Sequence of chain 1.A:
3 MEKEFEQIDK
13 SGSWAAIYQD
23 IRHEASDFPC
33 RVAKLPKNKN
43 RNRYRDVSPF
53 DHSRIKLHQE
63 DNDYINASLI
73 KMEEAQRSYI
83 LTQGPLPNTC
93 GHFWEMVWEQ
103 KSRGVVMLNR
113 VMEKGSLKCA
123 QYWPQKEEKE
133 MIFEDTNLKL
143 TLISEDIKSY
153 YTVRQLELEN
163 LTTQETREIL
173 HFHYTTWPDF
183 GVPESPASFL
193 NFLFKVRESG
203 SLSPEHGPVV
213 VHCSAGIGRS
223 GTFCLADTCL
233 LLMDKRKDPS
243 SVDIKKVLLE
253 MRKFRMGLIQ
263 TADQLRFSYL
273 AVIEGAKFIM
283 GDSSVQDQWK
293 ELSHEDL

Binding-site contacts:
Ligand atom O9 contacts residue GLN266 of chain 1.A at 2.8 Å (h-bond).
Ligand atom O7 contacts residue ILE219 of chain 1.A at 3.2 Å.
Ligand atom N45 contacts residue ASP48 of chain 1.A at 2.6 Å (salt-bridge).
Ligand atom C12 contacts residue GLN262 of chain 1.A at 3.5 Å.
Ligand atom O9 contacts residue ASP181 of chain 1.A at 3.6 Å (salt-bridge).
Ligand atom O6 contacts residue ALA217 of chain 1.A at 3.0 Å (h-bond).
Ligand atom C21 contacts residue VAL49 of chain 1.A at 3.7 Å (hydrophobic).
Ligand atom O7 contacts residue GLY220 of chain 1.A at 2.8 Å (h-bond).
Ligand atom C22 contacts residue ASP48 of chain 1.A at 3.6 Å.
Ligand atom N4 contacts residue GLY220 of chain 1.A at 3.5 Å.
Ligand atom C21 contacts residue ASP48 of chain 1.A at 3.5 Å.
Ligand atom O1 contacts residue ASP48 of chain 1.A at 3.7 Å.
Ligand atom N4 contacts residue ARG221 of chain 1.A at 3.1 Å (salt-bridge).
Ligand atom C3 contacts residue ARG221 of chain 1.A at 3.7 Å.
Ligand atom O6 contacts residue CYS215 of chain 1.A at 3.4 Å (h-bond).
Ligand atom C12 contacts residue PHE182 of chain 1.A at 3.6 Å (hydrophobic).
Ligand atom C3 contacts residue PHE182 of chain 1.A at 3.5 Å (hydrophobic).
Ligand atom C3 contacts residue GLY220 of chain 1.A at 3.6 Å.
Ligand atom C11 contacts residue PHE182 of chain 1.A at 3.6 Å (hydrophobic).
Ligand atom C13 contacts residue GLN262 of chain 1.A at 3.7 Å.
Ligand atom C1 contacts residue ASP181 of chain 1.A at 2.8 Å.
Ligand atom O7 contacts residue CYS215 of chain 1.A at 3.5 Å (h-bond).
Ligand atom O9 contacts residue ARG221 of chain 1.A at 3.6 Å (salt-bridge).
Ligand atom C2 contacts residue ASP181 of chain 1.A at 3.0 Å.
Ligand atom C2 contacts residue PHE182 of chain 1.A at 3.7 Å (hydrophobic).
Ligand atom O7 contacts residue ALA217 of chain 1.A at 3.3 Å.
Ligand atom O6 contacts residue SER216 of chain 1.A at 2.8 Å (h-bond).
Ligand atom N45 contacts residue TYR46 of chain 1.A at 3.7 Å.
Ligand atom O9 contacts residue PHE182 of chain 1.A at 2.9 Å (h-bond).
Ligand atom O7 contacts residue GLY218 of chain 1.A at 3.7 Å.
Ligand atom O6 contacts residue ARG221 of chain 1.A at 3.2 Å (salt-bridge).
Ligand atom O6 contacts residue ASP181 of chain 1.A at 3.7 Å.
Ligand atom S5 contacts residue ASP181 of chain 1.A at 3.6 Å.
Ligand atom S5 contacts residue CYS215 of chain 1.A at 3.6 Å (h-bond).
Ligand atom N11 contacts residue PHE182 of chain 1.A at 3.6 Å.
Ligand atom C15 contacts residue TYR46 of chain 1.A at 3.5 Å (hydrophobic).
Ligand atom C21 contacts residue TYR46 of chain 1.A at 3.6 Å (hydrophobic).
Ligand atom N4 contacts residue ASP181 of chain 1.A at 3.4 Å (salt-bridge).
Ligand atom N13 contacts residue ASP48 of chain 1.A at 2.8 Å (salt-bridge).
Ligand atom C3 contacts residue ASP181 of chain 1.A at 3.1 Å.

The small molecule below binds the protein below.
Small molecule (SMILES): CN1CCOc2cc(S(=O)(=O)N[C@@H](Cc3ccc([C@@H]4CC(=O)NS4(=O)=O)cc3)c3nc4ccccc4[nH]3)ccc21